The protein below binds the small molecule below.
Small molecule (SMILES): CC(=O)C(=O)O

Sequence of chain 1.A:
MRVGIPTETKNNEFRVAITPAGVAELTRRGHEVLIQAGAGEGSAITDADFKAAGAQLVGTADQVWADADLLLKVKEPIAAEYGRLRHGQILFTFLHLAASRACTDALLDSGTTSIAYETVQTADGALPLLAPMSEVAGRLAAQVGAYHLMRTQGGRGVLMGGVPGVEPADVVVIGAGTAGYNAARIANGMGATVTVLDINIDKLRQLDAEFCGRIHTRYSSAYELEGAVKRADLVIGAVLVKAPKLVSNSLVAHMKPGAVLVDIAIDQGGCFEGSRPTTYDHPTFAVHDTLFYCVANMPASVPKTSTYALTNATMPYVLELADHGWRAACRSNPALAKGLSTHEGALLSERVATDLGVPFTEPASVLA

Binding-site contacts:
Ligand atom O contacts residue ARG15 of chain 1.A at 2.7 Å (salt-bridge).
Ligand atom CA contacts residue LYS75 of chain 1.A at 3.5 Å.
Ligand atom C contacts residue ASN300 of chain 1.A at 3.9 Å.
Ligand atom O3 contacts residue MET133 of chain 1.A at 4.5 Å.
Ligand atom CA contacts residue ASP270 of chain 1.A at 3.7 Å.
Ligand atom C contacts residue ARG15 of chain 1.A at 3.5 Å.
Ligand atom C contacts residue PHE94 of chain 1.A at 4.4 Å (hydrophobic).
Ligand atom OXT contacts residue PHE94 of chain 1.A at 4.4 Å.
Ligand atom CA contacts residue PHE94 of chain 1.A at 4.0 Å (hydrophobic).
Ligand atom O contacts residue ASN300 of chain 1.A at 3.0 Å (h-bond).
Ligand atom O3 contacts residue PHE94 of chain 1.A at 3.6 Å.
Ligand atom CA contacts residue HIS96 of chain 1.A at 4.0 Å.
Ligand atom O3 contacts residue ASP270 of chain 1.A at 3.8 Å.
Ligand atom CB contacts residue LYS75 of chain 1.A at 2.4 Å.
Ligand atom O3 contacts residue LEU130 of chain 1.A at 3.9 Å.
Ligand atom CB contacts residue PHE94 of chain 1.A at 4.1 Å (hydrophobic).
Ligand atom CB contacts residue HIS96 of chain 1.A at 3.0 Å.
Ligand atom OXT contacts residue MET133 of chain 1.A at 3.6 Å.
Ligand atom OXT contacts residue PRO302 of chain 1.A at 3.8 Å.
Ligand atom OXT contacts residue ARG15 of chain 1.A at 2.9 Å (salt-bridge).
Ligand atom CB contacts residue ASN300 of chain 1.A at 3.7 Å.
Ligand atom CA contacts residue ASN300 of chain 1.A at 4.2 Å.
Ligand atom O contacts residue LYS75 of chain 1.A at 3.1 Å (salt-bridge).
Ligand atom CB contacts residue ASP270 of chain 1.A at 3.4 Å.
Ligand atom C contacts residue LYS75 of chain 1.A at 3.8 Å.
Ligand atom O3 contacts residue HIS96 of chain 1.A at 4.0 Å.